Sequence of chain 1.C:
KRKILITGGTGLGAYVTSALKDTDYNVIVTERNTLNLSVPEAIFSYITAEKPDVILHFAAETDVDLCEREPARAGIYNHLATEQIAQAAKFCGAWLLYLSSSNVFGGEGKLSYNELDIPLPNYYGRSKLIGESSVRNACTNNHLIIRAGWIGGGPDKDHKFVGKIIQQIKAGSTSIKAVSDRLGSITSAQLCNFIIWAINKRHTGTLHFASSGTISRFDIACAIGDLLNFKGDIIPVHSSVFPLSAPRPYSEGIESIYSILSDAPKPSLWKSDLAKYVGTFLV

A protein and the small-molecule ligand that binds it are described below.
Small molecule (SMILES): OC[C@@]1(O)OC[C@@H](O)[C@@H](O)[C@@H]1O

Binding-site contacts:
Ligand atom C1 contacts residue ILE172 of chain 1.C at 3.6 Å (hydrophobic).
Ligand atom C2 contacts residue LYS184 of chain 1.C at 3.4 Å.
Ligand atom O2 contacts residue LYS184 of chain 1.C at 2.5 Å (salt-bridge).
Ligand atom C6 contacts residue PHE250 of chain 1.C at 3.3 Å (hydrophobic).
Ligand atom C3 contacts residue PHE168 of chain 1.C at 4.3 Å (hydrophobic).
Ligand atom O1 contacts residue GLN175 of chain 1.C at 2.7 Å (h-bond).
Ligand atom C1 contacts residue PHE168 of chain 1.C at 3.7 Å (hydrophobic).
Ligand atom C5 contacts residue PHE250 of chain 1.C at 3.6 Å (hydrophobic).
Ligand atom O2 contacts residue PHE168 of chain 1.C at 3.8 Å.
Ligand atom C1 contacts residue LYS184 of chain 1.C at 3.8 Å.
Ligand atom C3 contacts residue LYS171 of chain 1.C at 4.0 Å.
Ligand atom C4 contacts residue PHE250 of chain 1.C at 4.3 Å (hydrophobic).
Ligand atom O6 contacts residue LYS184 of chain 1.C at 3.2 Å (salt-bridge).
Ligand atom C6 contacts residue LYS184 of chain 1.C at 3.6 Å.
Ligand atom O2 contacts residue ALA185 of chain 1.C at 3.6 Å.
Ligand atom O1 contacts residue ILE172 of chain 1.C at 4.1 Å.
Ligand atom O3 contacts residue LYS171 of chain 1.C at 3.8 Å.
Ligand atom O4 contacts residue LYS171 of chain 1.C at 4.4 Å.
Ligand atom O1 contacts residue LYS171 of chain 1.C at 4.1 Å.
Ligand atom C1 contacts residue GLN175 of chain 1.C at 3.8 Å.
Ligand atom C2 contacts residue PHE168 of chain 1.C at 4.2 Å (hydrophobic).
Ligand atom O3 contacts residue PHE168 of chain 1.C at 3.2 Å.
Ligand atom O5 contacts residue PHE250 of chain 1.C at 4.4 Å.